A protein and the small-molecule ligand that binds it are described below.
Small molecule (SMILES): CCCCCCCCCCC(CCCCCCCCCC)(CO[C@H]1O[C@@H](CO)[C@H](O[C@@H]2O[C@@H](CO)[C@H](O)[C@@H](O)[C@@H]2O)[C@@H](O)[C@@H]1O)CO[C@H]1O[C@@H](CO)[C@H](O[C@@H]2O[C@@H](CO)[C@H](O)[C@@H](O)[C@@H]2O)[C@@H](O)[C@H]1O

Binding-site contacts:
Ligand atom CBH contacts residue ILE154 of chain 1.C at 4.5 Å (hydrophobic).
Ligand atom CAW contacts residue LEU146 of chain 1.C at 4.4 Å (hydrophobic).
Ligand atom CBC contacts residue PRO150 of chain 1.C at 4.1 Å (hydrophobic).
Ligand atom CBF contacts residue ILE154 of chain 1.C at 4.4 Å (hydrophobic).
Ligand atom CBH contacts residue TRP204 of chain 1.C at 4.1 Å (hydrophobic).
Ligand atom C6 contacts residue TRP204 of chain 1.C at 4.4 Å (hydrophobic).
Ligand atom O6 contacts residue TRP204 of chain 1.C at 3.4 Å (h-bond).
Ligand atom CCR contacts residue ASP201 of chain 1.C at 3.7 Å.
Ligand atom CBF contacts residue TRP204 of chain 1.C at 4.2 Å (hydrophobic).
Ligand atom CAY contacts residue THR153 of chain 1.C at 4.3 Å.
Ligand atom CBL contacts residue TRP204 of chain 1.C at 4.0 Å (hydrophobic).
Ligand atom CBA contacts residue ILE154 of chain 1.C at 3.7 Å (hydrophobic).
Ligand atom O2 contacts residue TYR202 of chain 1.C at 3.2 Å.
Ligand atom C1 contacts residue TYR202 of chain 1.C at 3.6 Å (hydrophobic).
Ligand atom CCM contacts residue TYR202 of chain 1.C at 4.2 Å (hydrophobic).
Ligand atom C5 contacts residue TYR202 of chain 1.C at 4.2 Å (hydrophobic).
Ligand atom CBC contacts residue LEU146 of chain 1.C at 3.6 Å (hydrophobic).
Ligand atom CBE contacts residue PRO150 of chain 1.C at 3.7 Å (hydrophobic).
Ligand atom CAY contacts residue LEU146 of chain 1.C at 4.2 Å (hydrophobic).
Ligand atom CBS contacts residue TYR202 of chain 1.C at 3.9 Å (hydrophobic).
Ligand atom CBK contacts residue TYR202 of chain 1.C at 3.4 Å (hydrophobic).
Ligand atom CBQ contacts residue TYR202 of chain 1.C at 3.5 Å (hydrophobic).
Ligand atom CBR contacts residue TYR202 of chain 1.C at 4.3 Å (hydrophobic).
Ligand atom CBR contacts residue TRP204 of chain 1.C at 4.0 Å (hydrophobic).
Ligand atom CAZ contacts residue ILE154 of chain 1.C at 4.1 Å (hydrophobic).
Ligand atom O5 contacts residue TYR202 of chain 1.C at 4.4 Å.
Ligand atom O1 contacts residue TYR202 of chain 1.C at 4.2 Å.
Ligand atom CCR contacts residue TYR202 of chain 1.C at 4.2 Å (hydrophobic).
Ligand atom CBS contacts residue TRP204 of chain 1.C at 4.1 Å (hydrophobic).
Ligand atom CAY contacts residue ILE154 of chain 1.C at 3.6 Å (hydrophobic).
Ligand atom C3 contacts residue TYR202 of chain 1.C at 3.9 Å (hydrophobic).
Ligand atom CBD contacts residue ILE154 of chain 1.C at 4.1 Å (hydrophobic).
Ligand atom CBJ contacts residue TRP204 of chain 1.C at 3.5 Å (hydrophobic).
Ligand atom CBA contacts residue LEU146 of chain 1.C at 4.5 Å (hydrophobic).
Ligand atom C2 contacts residue TYR202 of chain 1.C at 3.8 Å (hydrophobic).

Sequence of chain 1.C:
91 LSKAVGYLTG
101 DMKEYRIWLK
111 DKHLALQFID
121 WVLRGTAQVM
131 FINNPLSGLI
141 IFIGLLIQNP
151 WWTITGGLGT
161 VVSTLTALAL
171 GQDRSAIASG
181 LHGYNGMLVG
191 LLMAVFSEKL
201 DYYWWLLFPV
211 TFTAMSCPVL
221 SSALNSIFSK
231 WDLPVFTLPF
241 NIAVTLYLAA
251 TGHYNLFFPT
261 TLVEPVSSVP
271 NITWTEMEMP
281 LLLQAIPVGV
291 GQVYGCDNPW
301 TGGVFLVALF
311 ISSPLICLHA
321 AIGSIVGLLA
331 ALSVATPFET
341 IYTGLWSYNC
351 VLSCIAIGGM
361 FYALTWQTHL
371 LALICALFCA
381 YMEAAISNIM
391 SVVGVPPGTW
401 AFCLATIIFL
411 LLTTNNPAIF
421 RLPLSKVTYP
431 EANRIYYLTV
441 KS